Binding-site contacts:
Ligand atom C25 contacts residue TYR70 of chain 1.F at 3.9 Å (hydrophobic).
Ligand atom C18 contacts residue MET77 of chain 1.F at 3.8 Å (hydrophobic).
Ligand atom C44 contacts residue TYR70 of chain 1.F at 4.0 Å (hydrophobic).
Ligand atom C50 contacts residue ASP73 of chain 1.F at 3.9 Å.
Ligand atom N43 contacts residue TYR70 of chain 1.F at 3.8 Å.
Ligand atom C4 contacts residue PHE66 of chain 1.F at 3.9 Å (hydrophobic).
Ligand atom C33 contacts residue PHE66 of chain 1.F at 3.6 Å (hydrophobic).
Ligand atom C32 contacts residue PHE66 of chain 1.F at 3.8 Å (hydrophobic).
Ligand atom C3 contacts residue PHE66 of chain 1.F at 3.5 Å (hydrophobic).
Ligand atom O26 contacts residue GLY107 of chain 1.F at 4.0 Å.
Ligand atom C51 contacts residue MET77 of chain 1.F at 3.9 Å (hydrophobic).
Ligand atom C21 contacts residue PHE115 of chain 1.F at 3.7 Å (hydrophobic).
Ligand atom C5 contacts residue LEU99 of chain 1.F at 3.8 Å (hydrophobic).
Ligand atom C24 contacts residue LEU99 of chain 1.F at 4.0 Å (hydrophobic).
Ligand atom C50 contacts residue PHE74 of chain 1.F at 3.9 Å (hydrophobic).
Ligand atom C19 contacts residue VAL95 of chain 1.F at 3.8 Å (hydrophobic).
Ligand atom C48 contacts residue TYR70 of chain 1.F at 3.5 Å (hydrophobic).
Ligand atom CL23 contacts residue LEU99 of chain 1.F at 3.9 Å.
Ligand atom C24 contacts residue ARG108 of chain 1.F at 4.0 Å.
Ligand atom N27 contacts residue PHE66 of chain 1.F at 3.8 Å.
Ligand atom C40 contacts residue ALA62 of chain 1.F at 3.8 Å (hydrophobic).
Ligand atom C21 contacts residue PHE74 of chain 1.F at 3.8 Å (hydrophobic).
Ligand atom CL23 contacts residue GLU98 of chain 1.F at 3.6 Å.
Ligand atom C21 contacts residue ALA111 of chain 1.F at 3.5 Å (hydrophobic).
Ligand atom C49 contacts residue TYR70 of chain 1.F at 3.9 Å (hydrophobic).
Ligand atom C2 contacts residue TYR70 of chain 1.F at 3.3 Å (hydrophobic).
Ligand atom C5 contacts residue ARG108 of chain 1.F at 4.0 Å.
Ligand atom C25 contacts residue PHE66 of chain 1.F at 3.4 Å (hydrophobic).
Ligand atom C32 contacts residue TYR70 of chain 1.F at 4.0 Å (hydrophobic).
Ligand atom S28 contacts residue TYR70 of chain 1.F at 3.4 Å (h-bond).
Ligand atom C34 contacts residue PHE66 of chain 1.F at 3.8 Å (hydrophobic).
Ligand atom O26 contacts residue PHE66 of chain 1.F at 3.7 Å.
Ligand atom C14 contacts residue VAL95 of chain 1.F at 3.6 Å (hydrophobic).
Ligand atom N27 contacts residue TYR70 of chain 1.F at 2.8 Å (h-bond).
Ligand atom O30 contacts residue TYR70 of chain 1.F at 2.8 Å (h-bond).
Ligand atom C52 contacts residue ASP73 of chain 1.F at 3.6 Å.
Ligand atom C39 contacts residue ALA62 of chain 1.F at 3.8 Å (hydrophobic).
Ligand atom C40 contacts residue PHE66 of chain 1.F at 3.9 Å (hydrophobic).
Ligand atom C51 contacts residue ASP73 of chain 1.F at 3.5 Å.
Ligand atom C20 contacts residue ALA111 of chain 1.F at 3.6 Å (hydrophobic).

This protein binds this small molecule.
Small molecule (SMILES): CCCCN(CCCC)C(=O)c1nn(-c2ccc(C(=O)NS(=O)(=O)c3ccc4ccc(I)cc4c3)cc2C(=O)N2CCc3ccccc3C2)c(C)c1Cl

Sequence of chain 1.F:
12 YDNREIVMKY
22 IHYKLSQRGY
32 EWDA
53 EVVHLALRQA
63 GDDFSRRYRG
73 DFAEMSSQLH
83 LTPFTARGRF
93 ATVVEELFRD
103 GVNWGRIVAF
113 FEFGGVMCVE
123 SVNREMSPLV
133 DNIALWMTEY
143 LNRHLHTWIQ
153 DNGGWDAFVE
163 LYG